Binding-site contacts:
Ligand atom C contacts residue MET49 of chain 2.A at 3.7 Å (hydrophobic).
Ligand atom CL contacts residue MET165 of chain 2.A at 3.7 Å.
Ligand atom C10 contacts residue GLU166 of chain 2.A at 3.7 Å.
Ligand atom C6 contacts residue CYS145 of chain 2.A at 4.0 Å (hydrophobic).
Ligand atom C10 contacts residue CYS145 of chain 2.A at 3.7 Å (hydrophobic).
Ligand atom C7 contacts residue ASN142 of chain 2.A at 3.7 Å.
Ligand atom C5 contacts residue HIS164 of chain 2.A at 4.0 Å.
Ligand atom O contacts residue GLU166 of chain 2.A at 3.0 Å (salt-bridge).
Ligand atom CL contacts residue HIS41 of chain 2.A at 3.5 Å.
Ligand atom CL contacts residue ARG188 of chain 2.A at 4.0 Å.
Ligand atom N2 contacts residue SER144 of chain 2.A at 3.9 Å.
Ligand atom C10 contacts residue MET165 of chain 2.A at 4.0 Å (hydrophobic).
Ligand atom C2 contacts residue MET49 of chain 2.A at 3.6 Å (hydrophobic).
Ligand atom O contacts residue MET165 of chain 2.A at 3.2 Å.
Ligand atom C5 contacts residue MET165 of chain 2.A at 4.0 Å (hydrophobic).
Ligand atom C9 contacts residue PHE140 of chain 2.A at 3.3 Å (hydrophobic).
Ligand atom C11 contacts residue HIS164 of chain 2.A at 3.4 Å.
Ligand atom C7 contacts residue LEU141 of chain 2.A at 4.0 Å (hydrophobic).
Ligand atom C8 contacts residue GLU166 of chain 2.A at 3.8 Å.
Ligand atom N2 contacts residue PHE140 of chain 2.A at 3.8 Å.
Ligand atom C1 contacts residue MET49 of chain 2.A at 3.3 Å (hydrophobic).
Ligand atom C11 contacts residue HIS41 of chain 2.A at 3.6 Å.
Ligand atom CL contacts residue ASP187 of chain 2.A at 3.1 Å.
Ligand atom N1 contacts residue ASN142 of chain 2.A at 3.8 Å.
Ligand atom C contacts residue MET165 of chain 2.A at 3.6 Å (hydrophobic).
Ligand atom C9 contacts residue GLU166 of chain 2.A at 3.5 Å.
Ligand atom C1 contacts residue ARG188 of chain 2.A at 3.5 Å.
Ligand atom C8 contacts residue PHE140 of chain 2.A at 3.9 Å (hydrophobic).
Ligand atom C8 contacts residue ASN142 of chain 2.A at 3.6 Å.
Ligand atom C1 contacts residue GLN189 of chain 2.A at 3.8 Å.
Ligand atom C8 contacts residue LEU141 of chain 2.A at 3.5 Å (hydrophobic).
Ligand atom O contacts residue HIS164 of chain 2.A at 4.0 Å.
Ligand atom N1 contacts residue CYS145 of chain 2.A at 3.6 Å.
Ligand atom C10 contacts residue HIS163 of chain 2.A at 3.3 Å.
Ligand atom C9 contacts residue LEU141 of chain 2.A at 3.8 Å (hydrophobic).
Ligand atom N2 contacts residue HIS163 of chain 2.A at 2.9 Å (h-bond).
Ligand atom N2 contacts residue GLU166 of chain 2.A at 3.7 Å.
Ligand atom C2 contacts residue ARG188 of chain 2.A at 3.9 Å.
Ligand atom C2 contacts residue GLN189 of chain 2.A at 3.7 Å.
Ligand atom C11 contacts residue MET165 of chain 2.A at 3.6 Å (hydrophobic).

Sequence of chain 2.A:
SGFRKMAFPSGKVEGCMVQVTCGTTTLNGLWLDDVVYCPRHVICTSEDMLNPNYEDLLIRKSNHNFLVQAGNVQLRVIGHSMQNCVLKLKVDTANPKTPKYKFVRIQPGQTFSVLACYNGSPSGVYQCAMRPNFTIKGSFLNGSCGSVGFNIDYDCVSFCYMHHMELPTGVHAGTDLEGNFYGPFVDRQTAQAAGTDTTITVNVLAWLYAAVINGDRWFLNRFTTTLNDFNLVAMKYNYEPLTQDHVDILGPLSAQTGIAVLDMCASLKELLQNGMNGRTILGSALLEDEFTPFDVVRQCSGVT

The protein below binds the small molecule below.
Small molecule (SMILES): O=C(Nc1cccnc1)Nc1cccc(Cl)c1